Sequence of chain 1.B:
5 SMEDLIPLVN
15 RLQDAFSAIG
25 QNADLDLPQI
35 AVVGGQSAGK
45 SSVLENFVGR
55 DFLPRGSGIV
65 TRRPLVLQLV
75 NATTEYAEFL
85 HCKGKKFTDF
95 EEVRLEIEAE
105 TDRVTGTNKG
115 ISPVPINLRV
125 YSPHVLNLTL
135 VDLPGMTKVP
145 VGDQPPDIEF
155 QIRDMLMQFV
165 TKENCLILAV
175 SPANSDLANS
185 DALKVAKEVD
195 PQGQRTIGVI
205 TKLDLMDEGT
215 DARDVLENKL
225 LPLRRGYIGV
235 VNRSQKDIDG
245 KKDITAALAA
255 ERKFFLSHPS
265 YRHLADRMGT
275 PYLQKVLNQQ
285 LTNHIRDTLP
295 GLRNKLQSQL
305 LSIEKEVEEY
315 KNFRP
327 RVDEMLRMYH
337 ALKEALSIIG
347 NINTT

Binding-site contacts:
Ligand atom O2B contacts residue LYS44 of chain 1.B at 2.7 Å (salt-bridge).
Ligand atom PB contacts residue LYS44 of chain 1.B at 3.5 Å.
Ligand atom N1 contacts residue ASN236 of chain 1.B at 3.2 Å (h-bond).
Ligand atom PG contacts residue MG1 of chain 1.F at 3.4 Å.
Ligand atom N2 contacts residue ASP208 of chain 1.B at 3.0 Å (salt-bridge).
Ligand atom C4 contacts residue ARG237 of chain 1.B at 3.3 Å.
Ligand atom O1G contacts residue GLY139 of chain 1.B at 3.3 Å (h-bond).
Ligand atom C6 contacts residue ASN236 of chain 1.B at 3.2 Å.
Ligand atom O2G contacts residue MG1 of chain 1.F at 2.2 Å.
Ligand atom C4' contacts residue GLY60 of chain 1.B at 3.3 Å.
Ligand atom O2G contacts residue THR65 of chain 1.B at 2.7 Å (h-bond).
Ligand atom O1B contacts residue MG1 of chain 1.F at 2.2 Å.
Ligand atom N1 contacts residue ASP208 of chain 1.B at 3.0 Å (salt-bridge).
Ligand atom O1G contacts residue SER41 of chain 1.B at 3.0 Å (h-bond).
Ligand atom O4' contacts residue LYS206 of chain 1.B at 3.3 Å (salt-bridge).
Ligand atom O2B contacts residue SER41 of chain 1.B at 3.5 Å (h-bond).
Ligand atom O2' contacts residue GLN239 of chain 1.B at 3.0 Å (h-bond).
Ligand atom O6 contacts residue LYS206 of chain 1.B at 3.1 Å (salt-bridge).
Ligand atom O6 contacts residue ASN236 of chain 1.B at 2.7 Å (h-bond).
Ligand atom O3G contacts residue VAL64 of chain 1.B at 2.9 Å (h-bond).
Ligand atom O3' contacts residue GLY60 of chain 1.B at 3.5 Å.
Ligand atom C3' contacts residue GLY60 of chain 1.B at 3.4 Å.
Ligand atom O2' contacts residue ARG237 of chain 1.B at 2.9 Å (salt-bridge).
Ligand atom O3G contacts residue THR65 of chain 1.B at 3.5 Å (h-bond).
Ligand atom PB contacts residue MG1 of chain 1.F at 3.2 Å.
Ligand atom C5' contacts residue GLY60 of chain 1.B at 3.0 Å.
Ligand atom C3B contacts residue MG1 of chain 1.F at 3.4 Å.
Ligand atom O2B contacts residue GLY43 of chain 1.B at 3.1 Å (h-bond).
Ligand atom N2 contacts residue ASP211 of chain 1.A at 3.0 Å (salt-bridge).
Ligand atom N3 contacts residue SER238 of chain 1.B at 3.5 Å.
Ligand atom O1B contacts residue LYS44 of chain 1.B at 3.5 Å (salt-bridge).
Ligand atom N2 contacts residue LEU209 of chain 1.B at 3.4 Å.
Ligand atom O1G contacts residue LYS44 of chain 1.B at 2.8 Å (salt-bridge).
Ligand atom O2B contacts residue ALA42 of chain 1.B at 3.3 Å (h-bond).
Ligand atom O2' contacts residue SER238 of chain 1.B at 3.0 Å.
Ligand atom O3' contacts residue GLN239 of chain 1.B at 2.6 Å (h-bond).
Ligand atom O1B contacts residue SER45 of chain 1.B at 2.8 Å (h-bond).
Ligand atom O1A contacts residue SER46 of chain 1.B at 2.7 Å (h-bond).
Ligand atom N9 contacts residue ARG237 of chain 1.B at 3.5 Å (salt-bridge).
Ligand atom O3A contacts residue GLY43 of chain 1.B at 3.0 Å.

The small molecule below binds the protein below.
Small molecule (SMILES): Nc1nc2c(ncn2[C@@H]2O[C@H](CO[P](=O)(O)O[P](=O)(O)CP(=O)(O)O)[C@@H](O)[C@H]2O)c(=O)[nH]1

Sequence of chain 1.A:
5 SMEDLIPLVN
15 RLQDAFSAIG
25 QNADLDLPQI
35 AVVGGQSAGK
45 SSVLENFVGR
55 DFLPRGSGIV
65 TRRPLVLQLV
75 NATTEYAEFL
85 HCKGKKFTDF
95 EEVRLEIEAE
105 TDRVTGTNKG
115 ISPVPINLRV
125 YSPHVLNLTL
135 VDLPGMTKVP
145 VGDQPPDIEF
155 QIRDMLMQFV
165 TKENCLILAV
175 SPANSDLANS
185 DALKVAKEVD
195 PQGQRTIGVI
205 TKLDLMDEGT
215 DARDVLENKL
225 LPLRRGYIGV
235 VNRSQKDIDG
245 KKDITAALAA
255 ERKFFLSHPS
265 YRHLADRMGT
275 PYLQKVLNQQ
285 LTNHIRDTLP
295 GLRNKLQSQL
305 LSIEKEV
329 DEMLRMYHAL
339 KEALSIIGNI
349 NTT